Binding-site contacts:
Ligand atom N29 contacts residue TYR44 of chain 4.A at 4.1 Å.
Ligand atom O13 contacts residue GLU120 of chain 4.A at 3.0 Å (salt-bridge).
Ligand atom N16 contacts residue TYR131 of chain 4.A at 4.0 Å.
Ligand atom O15 contacts residue GLU120 of chain 4.A at 2.9 Å (salt-bridge).
Ligand atom C12 contacts residue ASP109 of chain 4.A at 3.8 Å.
Ligand atom N08 contacts residue MN1 of chain 4.D at 3.8 Å.
Ligand atom F26 contacts residue ILE58 of chain 4.A at 3.7 Å.
Ligand atom C03 contacts residue TYR44 of chain 4.A at 4.0 Å (hydrophobic).
Ligand atom C14 contacts residue MN1 of chain 4.C at 2.5 Å.
Ligand atom C23 contacts residue LYS54 of chain 4.A at 4.0 Å.
Ligand atom O13 contacts residue MN1 of chain 4.D at 2.0 Å.
Ligand atom N16 contacts residue HIS61 of chain 4.A at 4.0 Å.
Ligand atom C14 contacts residue ILE121 of chain 4.A at 3.9 Å (hydrophobic).
Ligand atom C28 contacts residue ALA40 of chain 4.A at 4.0 Å (hydrophobic).
Ligand atom C14 contacts residue GLU120 of chain 4.A at 3.6 Å.
Ligand atom O10 contacts residue ASP109 of chain 4.A at 3.9 Å.
Ligand atom C12 contacts residue MN1 of chain 4.D at 2.8 Å.
Ligand atom O13 contacts residue MN1 of chain 4.C at 2.2 Å.
Ligand atom N29 contacts residue GLU46 of chain 4.A at 4.0 Å.
Ligand atom O15 contacts residue HIS61 of chain 4.A at 2.6 Å (h-bond).
Ligand atom C11 contacts residue MN1 of chain 4.D at 3.1 Å.
Ligand atom C12 contacts residue GLU120 of chain 4.A at 3.6 Å.
Ligand atom O10 contacts residue MN1 of chain 4.D at 1.8 Å.
Ligand atom C09 contacts residue GLU81 of chain 4.A at 3.7 Å.
Ligand atom C09 contacts residue MN1 of chain 4.D at 2.6 Å.
Ligand atom C12 contacts residue HIS61 of chain 4.A at 3.5 Å.
Ligand atom O13 contacts residue HIS61 of chain 4.A at 3.5 Å.
Ligand atom C14 contacts residue HIS61 of chain 4.A at 3.1 Å.
Ligand atom C01 contacts residue LYS54 of chain 4.A at 4.0 Å.
Ligand atom O15 contacts residue ILE121 of chain 4.A at 2.7 Å (h-bond).
Ligand atom O15 contacts residue MN1 of chain 4.C at 1.8 Å.
Ligand atom O10 contacts residue GLU81 of chain 4.A at 3.3 Å (salt-bridge).
Ligand atom C24 contacts residue LYS54 of chain 4.A at 4.0 Å.
Ligand atom C27 contacts residue ALA40 of chain 4.A at 4.0 Å (hydrophobic).
Ligand atom C12 contacts residue MN1 of chain 4.C at 2.7 Å.
Ligand atom N16 contacts residue MN1 of chain 4.C at 3.9 Å.
Ligand atom O13 contacts residue ASP109 of chain 4.A at 2.8 Å (salt-bridge).
Ligand atom O10 contacts residue LEU107 of chain 4.A at 3.8 Å.
Ligand atom O15 contacts residue ASP109 of chain 4.A at 3.9 Å.
Ligand atom C01 contacts residue GLU46 of chain 4.A at 3.2 Å.

Sequence of chain 4.A:
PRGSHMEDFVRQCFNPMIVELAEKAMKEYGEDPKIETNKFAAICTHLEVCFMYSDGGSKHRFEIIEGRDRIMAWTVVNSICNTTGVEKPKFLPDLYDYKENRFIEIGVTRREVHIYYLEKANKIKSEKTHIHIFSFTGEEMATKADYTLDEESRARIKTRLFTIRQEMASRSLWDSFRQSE

This protein binds this small molecule.
Small molecule (SMILES): COc1cc(CCNC(=O)c2[nH]c(-c3c(F)cccc3F)nc(=O)c2O)ccn1